The small molecule below binds the protein below.
Small molecule (SMILES): CC(=O)N[C@H]1[C@H](O[C@H]2[C@H](O)[C@@H](NC(C)=O)CO[C@@H]2CO)O[C@H](CO)[C@@H](O)[C@@H]1O

Binding-site contacts:
Ligand atom C8 contacts residue GLN804 of chain 1.B at 4.3 Å.
Ligand atom C7 contacts residue ASN801 of chain 1.B at 3.6 Å.
Ligand atom C5 contacts residue GLN804 of chain 1.B at 4.3 Å.
Ligand atom C6 contacts residue SER803 of chain 1.B at 3.6 Å.
Ligand atom C5 contacts residue ASN801 of chain 1.B at 3.6 Å.
Ligand atom O5 contacts residue ASN801 of chain 1.B at 2.3 Å (h-bond).
Ligand atom C6 contacts residue GLN804 of chain 1.B at 3.5 Å.
Ligand atom C2 contacts residue ASN801 of chain 1.B at 2.5 Å.
Ligand atom C1 contacts residue ASN801 of chain 1.B at 1.4 Å.
Ligand atom C1 contacts residue SER803 of chain 1.B at 3.7 Å.
Ligand atom O7 contacts residue ASN801 of chain 1.B at 3.8 Å.
Ligand atom O6 contacts residue GLN804 of chain 1.B at 4.4 Å.
Ligand atom C5 contacts residue SER803 of chain 1.B at 3.3 Å.
Ligand atom N2 contacts residue ASN801 of chain 1.B at 2.9 Å (h-bond).
Ligand atom O5 contacts residue SER803 of chain 1.B at 3.4 Å (h-bond).
Ligand atom C4 contacts residue ASN801 of chain 1.B at 4.2 Å.
Ligand atom C3 contacts residue ASN801 of chain 1.B at 3.8 Å.

Sequence of chain 1.B:
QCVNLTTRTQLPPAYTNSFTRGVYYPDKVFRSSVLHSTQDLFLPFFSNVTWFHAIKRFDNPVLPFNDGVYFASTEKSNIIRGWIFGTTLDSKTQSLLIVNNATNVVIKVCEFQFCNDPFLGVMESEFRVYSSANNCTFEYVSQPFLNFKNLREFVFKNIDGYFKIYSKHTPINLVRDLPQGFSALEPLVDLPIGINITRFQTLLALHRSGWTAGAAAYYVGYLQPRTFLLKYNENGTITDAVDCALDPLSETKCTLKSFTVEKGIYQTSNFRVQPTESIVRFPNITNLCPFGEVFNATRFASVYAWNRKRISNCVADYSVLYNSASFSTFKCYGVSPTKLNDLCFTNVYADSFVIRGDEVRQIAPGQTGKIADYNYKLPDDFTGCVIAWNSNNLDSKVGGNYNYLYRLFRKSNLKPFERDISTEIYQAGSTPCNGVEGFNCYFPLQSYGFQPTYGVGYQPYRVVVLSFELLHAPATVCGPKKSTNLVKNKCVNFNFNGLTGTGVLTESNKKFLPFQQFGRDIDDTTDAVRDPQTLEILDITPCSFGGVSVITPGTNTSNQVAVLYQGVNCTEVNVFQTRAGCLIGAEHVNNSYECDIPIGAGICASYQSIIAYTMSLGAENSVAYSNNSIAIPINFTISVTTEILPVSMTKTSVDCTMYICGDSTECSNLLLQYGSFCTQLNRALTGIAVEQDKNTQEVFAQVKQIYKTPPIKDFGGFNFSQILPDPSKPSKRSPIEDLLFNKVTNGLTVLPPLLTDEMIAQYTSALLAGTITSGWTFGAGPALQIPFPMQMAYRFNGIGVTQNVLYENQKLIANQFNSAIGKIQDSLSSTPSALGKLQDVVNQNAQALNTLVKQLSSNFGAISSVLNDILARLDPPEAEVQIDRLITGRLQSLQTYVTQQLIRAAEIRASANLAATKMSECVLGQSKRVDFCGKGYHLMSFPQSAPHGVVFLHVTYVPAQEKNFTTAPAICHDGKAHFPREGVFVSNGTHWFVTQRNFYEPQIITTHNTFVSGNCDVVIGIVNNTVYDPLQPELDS